Binding-site contacts:
Ligand atom OAE contacts residue PRO272 of chain 1.B at 4.3 Å.
Ligand atom OAE contacts residue GLU275 of chain 1.B at 2.9 Å (salt-bridge).
Ligand atom NAC contacts residue LYS274 of chain 1.B at 3.8 Å.
Ligand atom CAA contacts residue ASN273 of chain 1.B at 3.7 Å.
Ligand atom NAC contacts residue GLU275 of chain 1.B at 4.1 Å.
Ligand atom NAC contacts residue PRO272 of chain 1.B at 3.9 Å.
Ligand atom CAA contacts residue GLU275 of chain 1.B at 4.3 Å.
Ligand atom OAE contacts residue ASN273 of chain 1.B at 3.9 Å.
Ligand atom OAE contacts residue LYS274 of chain 1.B at 3.4 Å (salt-bridge).
Ligand atom CAD contacts residue LYS274 of chain 1.B at 4.5 Å.
Ligand atom CAA contacts residue SER271 of chain 1.B at 4.1 Å.
Ligand atom CAA contacts residue PRO272 of chain 1.B at 3.3 Å (hydrophobic).
Ligand atom CAB contacts residue PRO272 of chain 1.B at 3.6 Å (hydrophobic).
Ligand atom CAA contacts residue LYS274 of chain 1.B at 3.1 Å.

This protein binds this small molecule.
Small molecule (SMILES): C[N+](C)(C)[O-]

Sequence of chain 1.B:
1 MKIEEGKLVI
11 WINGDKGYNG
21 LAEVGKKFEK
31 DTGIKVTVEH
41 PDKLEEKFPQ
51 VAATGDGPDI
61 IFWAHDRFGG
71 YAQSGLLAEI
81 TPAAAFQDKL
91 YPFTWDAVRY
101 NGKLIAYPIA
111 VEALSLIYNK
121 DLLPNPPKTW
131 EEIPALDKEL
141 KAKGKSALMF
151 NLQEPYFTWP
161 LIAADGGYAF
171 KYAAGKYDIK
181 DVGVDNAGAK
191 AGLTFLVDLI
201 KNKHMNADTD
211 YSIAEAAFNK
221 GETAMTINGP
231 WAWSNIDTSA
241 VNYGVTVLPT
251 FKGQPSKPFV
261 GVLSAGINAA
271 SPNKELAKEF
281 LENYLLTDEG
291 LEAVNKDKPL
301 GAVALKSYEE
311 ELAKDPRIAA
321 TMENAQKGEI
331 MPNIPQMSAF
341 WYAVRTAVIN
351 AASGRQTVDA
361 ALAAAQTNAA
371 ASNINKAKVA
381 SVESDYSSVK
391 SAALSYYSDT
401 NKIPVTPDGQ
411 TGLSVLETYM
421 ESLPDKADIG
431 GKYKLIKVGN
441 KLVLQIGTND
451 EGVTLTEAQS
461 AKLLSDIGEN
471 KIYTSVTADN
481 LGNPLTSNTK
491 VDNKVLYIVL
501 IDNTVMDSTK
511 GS